Binding-site contacts:
Ligand atom C2 contacts residue ASN65 of chain 4.B at 2.3 Å.
Ligand atom C3 contacts residue ASN65 of chain 4.B at 3.7 Å.
Ligand atom C8 contacts residue LYS62 of chain 4.B at 4.5 Å.
Ligand atom N2 contacts residue ASN65 of chain 4.B at 2.7 Å (h-bond).
Ligand atom C7 contacts residue ASN65 of chain 4.B at 3.1 Å.
Ligand atom O5 contacts residue ASN65 of chain 4.B at 2.4 Å (h-bond).
Ligand atom C4 contacts residue ASN65 of chain 4.B at 4.1 Å.
Ligand atom N2 contacts residue ILE361 of chain 4.B at 4.1 Å.
Ligand atom C1 contacts residue ASN65 of chain 4.B at 1.4 Å.
Ligand atom O7 contacts residue LYS62 of chain 4.B at 4.1 Å.
Ligand atom C8 contacts residue ILE392 of chain 4.B at 4.1 Å (hydrophobic).
Ligand atom C5 contacts residue ASN65 of chain 4.B at 3.6 Å.
Ligand atom C7 contacts residue ILE361 of chain 4.B at 4.1 Å (hydrophobic).
Ligand atom C8 contacts residue ILE361 of chain 4.B at 3.9 Å (hydrophobic).
Ligand atom O7 contacts residue ASN65 of chain 4.B at 3.0 Å (h-bond).
Ligand atom C8 contacts residue ASN65 of chain 4.B at 4.4 Å.

Sequence of chain 4.B:
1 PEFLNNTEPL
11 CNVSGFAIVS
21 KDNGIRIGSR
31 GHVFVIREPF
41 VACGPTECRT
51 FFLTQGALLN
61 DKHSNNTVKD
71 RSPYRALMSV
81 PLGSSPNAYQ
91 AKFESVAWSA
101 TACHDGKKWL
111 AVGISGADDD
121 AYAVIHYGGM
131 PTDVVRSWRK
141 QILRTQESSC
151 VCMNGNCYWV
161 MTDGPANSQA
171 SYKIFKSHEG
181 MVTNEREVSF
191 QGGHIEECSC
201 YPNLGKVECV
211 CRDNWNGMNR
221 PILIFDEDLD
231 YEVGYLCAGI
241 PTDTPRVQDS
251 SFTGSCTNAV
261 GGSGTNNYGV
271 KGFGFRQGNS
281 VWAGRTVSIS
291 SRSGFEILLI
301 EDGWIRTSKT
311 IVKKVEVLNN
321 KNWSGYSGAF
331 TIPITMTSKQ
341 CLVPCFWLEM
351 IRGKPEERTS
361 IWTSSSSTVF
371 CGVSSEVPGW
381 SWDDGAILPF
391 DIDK

This small molecule binds to this protein.
Small molecule (SMILES): CC(=O)N[C@@H]1[C@@H](O)[C@H](O)[C@@H](CO)O[C@H]1O